Sequence of chain 47.C:
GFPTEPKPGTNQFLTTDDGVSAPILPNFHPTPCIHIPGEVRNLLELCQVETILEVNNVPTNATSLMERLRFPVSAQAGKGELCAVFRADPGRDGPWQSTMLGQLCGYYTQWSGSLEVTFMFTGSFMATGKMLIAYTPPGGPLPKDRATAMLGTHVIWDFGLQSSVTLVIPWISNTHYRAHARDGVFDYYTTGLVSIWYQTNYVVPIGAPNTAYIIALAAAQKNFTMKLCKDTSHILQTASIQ

Sequence of chain 47.A:
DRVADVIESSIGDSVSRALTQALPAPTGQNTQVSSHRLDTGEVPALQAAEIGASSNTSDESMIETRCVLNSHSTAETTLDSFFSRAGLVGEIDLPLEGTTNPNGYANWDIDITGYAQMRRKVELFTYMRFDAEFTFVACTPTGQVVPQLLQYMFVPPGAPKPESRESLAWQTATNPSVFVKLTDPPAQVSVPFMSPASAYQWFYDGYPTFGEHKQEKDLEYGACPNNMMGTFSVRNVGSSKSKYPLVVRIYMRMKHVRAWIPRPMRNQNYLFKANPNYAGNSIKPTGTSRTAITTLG

A protein and the small-molecule ligand that binds it are described below.
Small molecule (SMILES): Cc1cc(CCCCCCCOc2ccc(C3=NCCO3)cc2)on1

Binding-site contacts:
Ligand atom O1 contacts residue PHE155 of chain 47.A at 3.5 Å.
Ligand atom C3C contacts residue PHE135 of chain 47.A at 3.8 Å (hydrophobic).
Ligand atom C31 contacts residue VAL179 of chain 47.A at 3.5 Å (hydrophobic).
Ligand atom C4B contacts residue ASN228 of chain 47.A at 4.0 Å.
Ligand atom C4A contacts residue ASP112 of chain 47.A at 3.0 Å.
Ligand atom C5B contacts residue ILE113 of chain 47.A at 3.5 Å (hydrophobic).
Ligand atom C4C contacts residue PHE135 of chain 47.A at 3.7 Å (hydrophobic).
Ligand atom C5B contacts residue ASP112 of chain 47.A at 3.9 Å.
Ligand atom C4 contacts residue VAL190 of chain 47.A at 3.8 Å (hydrophobic).
Ligand atom C3B contacts residue ASN228 of chain 47.A at 4.0 Å.
Ligand atom O1 contacts residue PHE233 of chain 47.A at 3.1 Å.
Ligand atom O1A contacts residue TRP203 of chain 47.A at 3.3 Å.
Ligand atom C31 contacts residue ILE24 of chain 47.C at 3.6 Å (hydrophobic).
Ligand atom C6C contacts residue TYR201 of chain 47.A at 4.0 Å (hydrophobic).
Ligand atom C5A contacts residue ASN228 of chain 47.A at 4.0 Å.
Ligand atom N3A contacts residue ASP112 of chain 47.A at 2.8 Å (salt-bridge).
Ligand atom C7C contacts residue MET230 of chain 47.A at 4.1 Å (hydrophobic).
Ligand atom C3 contacts residue PHE155 of chain 47.A at 4.0 Å (hydrophobic).
Ligand atom N2 contacts residue PHE233 of chain 47.A at 3.8 Å.
Ligand atom C31 contacts residue PRO177 of chain 47.A at 3.9 Å (hydrophobic).
Ligand atom C2A contacts residue TRP203 of chain 47.A at 3.6 Å (hydrophobic).
Ligand atom C2B contacts residue TYR201 of chain 47.A at 3.4 Å (hydrophobic).
Ligand atom O1A contacts residue ASN228 of chain 47.A at 3.7 Å.
Ligand atom C4A contacts residue THR114 of chain 47.A at 3.6 Å.
Ligand atom O1B contacts residue TYR201 of chain 47.A at 3.4 Å.
Ligand atom C4 contacts residue ILE24 of chain 47.C at 4.0 Å (hydrophobic).
Ligand atom C5 contacts residue PHE155 of chain 47.A at 3.9 Å (hydrophobic).
Ligand atom C3B contacts residue TRP203 of chain 47.A at 3.2 Å (hydrophobic).
Ligand atom N3A contacts residue ILE113 of chain 47.A at 3.7 Å.
Ligand atom C2C contacts residue VAL192 of chain 47.A at 3.7 Å (hydrophobic).
Ligand atom C4C contacts residue VAL192 of chain 47.A at 3.5 Å (hydrophobic).
Ligand atom C5B contacts residue ILE111 of chain 47.A at 4.0 Å (hydrophobic).
Ligand atom C5C contacts residue ILE111 of chain 47.A at 3.7 Å (hydrophobic).
Ligand atom N2 contacts residue PHE155 of chain 47.A at 3.6 Å.
Ligand atom C5 contacts residue PHE233 of chain 47.A at 3.9 Å (hydrophobic).
Ligand atom O1B contacts residue MET230 of chain 47.A at 4.0 Å.
Ligand atom C5C contacts residue PHE135 of chain 47.A at 3.5 Å (hydrophobic).
Ligand atom C2B contacts residue TRP203 of chain 47.A at 4.1 Å (hydrophobic).
Ligand atom C4B contacts residue TRP203 of chain 47.A at 3.6 Å (hydrophobic).
Ligand atom C6B contacts residue ILE113 of chain 47.A at 4.0 Å (hydrophobic).

Sequence of chain 48.C:
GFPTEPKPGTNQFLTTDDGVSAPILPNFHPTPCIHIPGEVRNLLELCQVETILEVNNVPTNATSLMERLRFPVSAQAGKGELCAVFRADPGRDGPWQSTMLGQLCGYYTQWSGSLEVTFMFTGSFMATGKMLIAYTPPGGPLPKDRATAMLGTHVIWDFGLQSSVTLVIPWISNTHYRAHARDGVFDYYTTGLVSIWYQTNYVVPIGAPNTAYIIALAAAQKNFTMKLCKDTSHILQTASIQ